A protein and the small-molecule ligand that binds it are described below.
Small molecule (SMILES): CC(=O)N[C@H]1[C@@H](O[C@H]2[C@H](O)[C@@H](NC(C)=O)CO[C@@H]2CO)O[C@H](CO)[C@@H](O)[C@@H]1O

Binding-site contacts:
Ligand atom C2 contacts residue ASN59 of chain 1.A at 2.6 Å.
Ligand atom O6 contacts residue SER29 of chain 1.A at 4.0 Å.
Ligand atom C1 contacts residue GLU58 of chain 1.A at 4.2 Å.
Ligand atom C4 contacts residue ASN59 of chain 1.A at 4.3 Å.
Ligand atom N2 contacts residue ASN59 of chain 1.A at 3.1 Å (h-bond).
Ligand atom N2 contacts residue GLU58 of chain 1.A at 2.9 Å (salt-bridge).
Ligand atom C5 contacts residue TYR46 of chain 1.A at 3.5 Å (hydrophobic).
Ligand atom O6 contacts residue PRO31 of chain 1.A at 4.2 Å.
Ligand atom O5 contacts residue PRO31 of chain 1.A at 4.2 Å.
Ligand atom C3 contacts residue ASN59 of chain 1.A at 4.0 Å.
Ligand atom C1 contacts residue ASN59 of chain 1.A at 1.5 Å.
Ligand atom C5 contacts residue ASN59 of chain 1.A at 3.6 Å.
Ligand atom C7 contacts residue ASN59 of chain 1.A at 3.5 Å.
Ligand atom O5 contacts residue ASN59 of chain 1.A at 2.4 Å (h-bond).
Ligand atom C7 contacts residue GLU58 of chain 1.A at 3.5 Å.
Ligand atom C2 contacts residue GLU58 of chain 1.A at 4.0 Å.
Ligand atom C1 contacts residue TYR46 of chain 1.A at 3.5 Å (hydrophobic).
Ligand atom C3 contacts residue GLU58 of chain 1.A at 4.4 Å.
Ligand atom C8 contacts residue GLU58 of chain 1.A at 3.3 Å.
Ligand atom O7 contacts residue ASN59 of chain 1.A at 3.4 Å (h-bond).
Ligand atom C6 contacts residue PRO31 of chain 1.A at 4.0 Å (hydrophobic).
Ligand atom O5 contacts residue TYR46 of chain 1.A at 3.4 Å (h-bond).
Ligand atom C6 contacts residue SER29 of chain 1.A at 4.3 Å.
Ligand atom C6 contacts residue TYR46 of chain 1.A at 3.7 Å (hydrophobic).

Sequence of chain 1.A:
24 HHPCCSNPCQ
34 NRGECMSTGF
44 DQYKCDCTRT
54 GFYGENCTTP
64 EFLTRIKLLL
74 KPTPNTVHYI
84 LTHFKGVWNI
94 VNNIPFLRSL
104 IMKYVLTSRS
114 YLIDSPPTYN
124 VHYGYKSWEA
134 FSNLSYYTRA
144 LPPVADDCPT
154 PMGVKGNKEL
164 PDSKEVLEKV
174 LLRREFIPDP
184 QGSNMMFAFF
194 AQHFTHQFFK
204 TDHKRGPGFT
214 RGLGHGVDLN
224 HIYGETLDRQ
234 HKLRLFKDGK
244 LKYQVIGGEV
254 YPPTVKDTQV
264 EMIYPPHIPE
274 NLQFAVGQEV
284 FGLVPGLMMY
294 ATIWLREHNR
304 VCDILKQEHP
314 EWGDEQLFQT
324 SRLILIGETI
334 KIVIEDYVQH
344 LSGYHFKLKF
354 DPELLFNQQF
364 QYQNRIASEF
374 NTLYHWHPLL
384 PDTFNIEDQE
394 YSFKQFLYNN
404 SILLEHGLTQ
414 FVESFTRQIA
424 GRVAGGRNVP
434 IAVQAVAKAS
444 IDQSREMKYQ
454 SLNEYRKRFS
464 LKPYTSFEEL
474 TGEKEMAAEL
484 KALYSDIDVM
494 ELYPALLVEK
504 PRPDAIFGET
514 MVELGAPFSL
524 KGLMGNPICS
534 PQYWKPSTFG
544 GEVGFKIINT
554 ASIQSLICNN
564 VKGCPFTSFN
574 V